Sequence of chain 1.A:
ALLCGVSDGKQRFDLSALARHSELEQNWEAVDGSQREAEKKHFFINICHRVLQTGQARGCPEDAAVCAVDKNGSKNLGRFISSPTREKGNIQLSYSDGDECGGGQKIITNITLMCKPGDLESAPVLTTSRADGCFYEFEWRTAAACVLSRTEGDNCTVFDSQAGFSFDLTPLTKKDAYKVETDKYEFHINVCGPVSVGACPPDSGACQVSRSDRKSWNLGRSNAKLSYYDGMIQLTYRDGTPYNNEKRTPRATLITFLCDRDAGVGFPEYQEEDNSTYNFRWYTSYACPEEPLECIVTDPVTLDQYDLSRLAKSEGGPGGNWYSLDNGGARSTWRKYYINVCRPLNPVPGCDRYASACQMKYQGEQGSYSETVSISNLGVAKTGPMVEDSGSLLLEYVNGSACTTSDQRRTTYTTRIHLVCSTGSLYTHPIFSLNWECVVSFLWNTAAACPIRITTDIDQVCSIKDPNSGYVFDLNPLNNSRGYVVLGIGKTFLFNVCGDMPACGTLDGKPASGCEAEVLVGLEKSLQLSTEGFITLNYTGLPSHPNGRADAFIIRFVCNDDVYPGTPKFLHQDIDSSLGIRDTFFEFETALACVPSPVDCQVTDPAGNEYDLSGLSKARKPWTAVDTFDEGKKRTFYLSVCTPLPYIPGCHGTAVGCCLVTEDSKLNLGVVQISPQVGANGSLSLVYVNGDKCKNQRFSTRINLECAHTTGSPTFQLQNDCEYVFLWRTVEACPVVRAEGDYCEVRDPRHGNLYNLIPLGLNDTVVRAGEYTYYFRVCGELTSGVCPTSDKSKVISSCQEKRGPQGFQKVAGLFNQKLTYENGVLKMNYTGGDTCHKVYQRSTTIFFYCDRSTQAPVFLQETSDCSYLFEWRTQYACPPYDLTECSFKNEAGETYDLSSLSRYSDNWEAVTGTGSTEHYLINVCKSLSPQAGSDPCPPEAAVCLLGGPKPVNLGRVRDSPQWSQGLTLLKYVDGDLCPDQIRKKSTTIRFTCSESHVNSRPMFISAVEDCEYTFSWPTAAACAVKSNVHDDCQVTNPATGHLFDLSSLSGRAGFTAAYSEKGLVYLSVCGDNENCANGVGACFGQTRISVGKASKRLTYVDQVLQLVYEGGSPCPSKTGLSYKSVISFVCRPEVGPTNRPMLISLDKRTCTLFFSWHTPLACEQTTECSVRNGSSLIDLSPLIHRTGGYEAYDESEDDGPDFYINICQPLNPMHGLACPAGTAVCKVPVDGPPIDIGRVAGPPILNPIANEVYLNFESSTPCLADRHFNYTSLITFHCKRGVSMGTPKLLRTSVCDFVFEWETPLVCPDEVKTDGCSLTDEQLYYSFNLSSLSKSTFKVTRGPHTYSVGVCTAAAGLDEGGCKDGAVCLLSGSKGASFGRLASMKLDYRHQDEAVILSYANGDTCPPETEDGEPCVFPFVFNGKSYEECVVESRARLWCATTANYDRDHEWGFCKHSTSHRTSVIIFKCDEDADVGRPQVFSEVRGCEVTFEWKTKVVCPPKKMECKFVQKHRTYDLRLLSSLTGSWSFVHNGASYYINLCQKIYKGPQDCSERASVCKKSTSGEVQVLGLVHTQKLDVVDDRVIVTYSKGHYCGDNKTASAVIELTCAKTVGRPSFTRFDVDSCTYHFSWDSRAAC

The protein below binds the small molecule below.
Small molecule (SMILES): CC(=O)N[C@@H]1[C@@H](O)[C@H](O)[C@@H](CO)O[C@H]1O

Binding-site contacts:
Ligand atom O7 contacts residue ASN755 of chain 1.A at 4.4 Å.
Ligand atom O5 contacts residue ASN755 of chain 1.A at 3.4 Å (h-bond).
Ligand atom C7 contacts residue ASN755 of chain 1.A at 3.9 Å.
Ligand atom N2 contacts residue ASN755 of chain 1.A at 3.2 Å (h-bond).
Ligand atom C2 contacts residue ASN755 of chain 1.A at 3.1 Å.
Ligand atom C1 contacts residue ASN755 of chain 1.A at 2.6 Å.